Binding-site contacts:
Ligand atom O1B contacts residue THR124 of chain 2.A at 2.7 Å (h-bond).
Ligand atom C11 contacts residue GLY122 of chain 2.A at 3.6 Å.
Ligand atom C10 contacts residue ALA123 of chain 2.A at 3.9 Å (hydrophobic).
Ligand atom C9 contacts residue GLU179 of chain 2.A at 3.5 Å.
Ligand atom C8 contacts residue GLN211 of chain 2.A at 4.0 Å.
Ligand atom O9 contacts residue TYR86 of chain 2.A at 2.9 Å (h-bond).
Ligand atom O4 contacts residue ALA123 of chain 2.A at 4.1 Å.
Ligand atom O8 contacts residue TRP140 of chain 2.A at 3.8 Å.
Ligand atom C2 contacts residue GLN211 of chain 2.A at 3.6 Å.
Ligand atom C4 contacts residue ALA123 of chain 2.A at 3.7 Å (hydrophobic).
Ligand atom C9 contacts residue HIS172 of chain 2.A at 3.4 Å.
Ligand atom C11 contacts residue TRP140 of chain 2.A at 4.0 Å (hydrophobic).
Ligand atom C11 contacts residue ALA123 of chain 2.A at 3.9 Å (hydrophobic).
Ligand atom O7 contacts residue GLN211 of chain 2.A at 2.3 Å (h-bond).
Ligand atom O1B contacts residue LEU215 of chain 2.A at 3.6 Å.
Ligand atom O8 contacts residue TYR86 of chain 2.A at 3.2 Å.
Ligand atom O10 contacts residue LEU183 of chain 2.A at 3.3 Å.
Ligand atom C7 contacts residue GLN211 of chain 2.A at 3.1 Å.
Ligand atom C1 contacts residue THR124 of chain 2.A at 3.6 Å.
Ligand atom O3 contacts residue GLN211 of chain 2.A at 3.9 Å.
Ligand atom C8 contacts residue TYR86 of chain 2.A at 3.9 Å (hydrophobic).
Ligand atom O6 contacts residue GLY214 of chain 2.A at 3.1 Å (h-bond).
Ligand atom O3 contacts residue GLY214 of chain 2.A at 3.5 Å (h-bond).
Ligand atom O1A contacts residue THR124 of chain 2.A at 3.6 Å.
Ligand atom C3 contacts residue LEU215 of chain 2.A at 3.9 Å (hydrophobic).
Ligand atom O1A contacts residue SER125 of chain 2.A at 3.2 Å (h-bond).
Ligand atom O9 contacts residue HIS172 of chain 2.A at 3.4 Å (h-bond).
Ligand atom O1B contacts residue SER125 of chain 2.A at 3.9 Å.
Ligand atom N5 contacts residue ALA123 of chain 2.A at 3.0 Å (h-bond).
Ligand atom O9 contacts residue GLU179 of chain 2.A at 2.5 Å (salt-bridge).
Ligand atom C10 contacts residue TRP140 of chain 2.A at 4.1 Å (hydrophobic).
Ligand atom C5 contacts residue ALA123 of chain 2.A at 3.8 Å (hydrophobic).
Ligand atom O8 contacts residue LEU215 of chain 2.A at 3.4 Å.
Ligand atom C1 contacts residue SER125 of chain 2.A at 4.0 Å.
Ligand atom N2 contacts residue GLN211 of chain 2.A at 3.7 Å.
Ligand atom C7 contacts residue TRP140 of chain 2.A at 3.8 Å (hydrophobic).
Ligand atom C8 contacts residue TRP140 of chain 2.A at 4.0 Å (hydrophobic).
Ligand atom C9 contacts residue TYR86 of chain 2.A at 3.2 Å (hydrophobic).
Ligand atom C11 contacts residue LEU142 of chain 2.A at 3.8 Å (hydrophobic).
Ligand atom C9 contacts residue TRP140 of chain 2.A at 3.9 Å (hydrophobic).

Sequence of chain 2.A:
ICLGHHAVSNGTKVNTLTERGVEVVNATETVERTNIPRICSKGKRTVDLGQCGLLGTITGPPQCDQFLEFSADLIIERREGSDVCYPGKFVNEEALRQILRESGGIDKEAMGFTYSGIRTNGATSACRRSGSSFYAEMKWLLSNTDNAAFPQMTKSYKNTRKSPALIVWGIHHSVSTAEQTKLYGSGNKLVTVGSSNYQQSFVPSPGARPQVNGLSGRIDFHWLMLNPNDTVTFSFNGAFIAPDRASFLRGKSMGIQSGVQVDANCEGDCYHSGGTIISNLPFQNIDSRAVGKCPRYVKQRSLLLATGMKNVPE

The protein below binds the small molecule below.
Small molecule (SMILES): CC(=O)N[C@H]1[C@H](O[C@@H]2[C@@H](O)[C@H](O)O[C@H](CO)[C@@H]2O)O[C@H](CO)[C@@H](O[C@@H]2O[C@H](CO)[C@H](O)[C@H](O[C@]3(C(=O)O)C[C@H](O)[C@@H](NC(C)=O)[C@H]([C@H](O)[C@H](O)CO)O3)[C@H]2O)[C@@H]1O